Sequence of chain 1.B:
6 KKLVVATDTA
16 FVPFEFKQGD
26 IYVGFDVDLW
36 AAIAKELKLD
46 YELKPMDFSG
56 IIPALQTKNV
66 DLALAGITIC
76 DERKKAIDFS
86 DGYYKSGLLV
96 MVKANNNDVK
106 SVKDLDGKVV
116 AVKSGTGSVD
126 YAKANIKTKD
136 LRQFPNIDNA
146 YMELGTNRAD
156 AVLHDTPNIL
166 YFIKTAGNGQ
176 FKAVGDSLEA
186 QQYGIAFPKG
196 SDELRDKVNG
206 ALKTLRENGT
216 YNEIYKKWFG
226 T

Binding-site contacts:
Ligand atom CB contacts residue ASP160 of chain 1.B at 4.3 Å.
Ligand atom NE2 contacts residue ALA70 of chain 1.B at 2.6 Å (h-bond).
Ligand atom N contacts residue THR73 of chain 1.B at 3.3 Å (h-bond).
Ligand atom CD contacts residue PHE53 of chain 1.B at 4.1 Å (hydrophobic).
Ligand atom CB contacts residue PHE53 of chain 1.B at 3.6 Å (hydrophobic).
Ligand atom NE2 contacts residue PHE16 of chain 1.B at 3.5 Å.
Ligand atom CB contacts residue GLY71 of chain 1.B at 3.6 Å.
Ligand atom CA contacts residue ASP160 of chain 1.B at 3.7 Å.
Ligand atom C contacts residue THR73 of chain 1.B at 3.7 Å.
Ligand atom OE1 contacts residue PHE16 of chain 1.B at 3.6 Å.
Ligand atom O contacts residue ILE72 of chain 1.B at 3.8 Å.
Ligand atom NE2 contacts residue ASP13 of chain 1.B at 3.8 Å.
Ligand atom N contacts residue GLY71 of chain 1.B at 3.2 Å (h-bond).
Ligand atom CG contacts residue ASP160 of chain 1.B at 3.8 Å.
Ligand atom CD contacts residue ALA70 of chain 1.B at 3.8 Å (hydrophobic).
Ligand atom CG contacts residue GLY71 of chain 1.B at 4.2 Å.
Ligand atom O contacts residue ARG78 of chain 1.B at 2.7 Å (salt-bridge).
Ligand atom OE1 contacts residue THR121 of chain 1.B at 4.3 Å.
Ligand atom NE2 contacts residue PHE53 of chain 1.B at 3.9 Å.
Ligand atom CA contacts residue THR73 of chain 1.B at 4.1 Å.
Ligand atom CD contacts residue PHE16 of chain 1.B at 3.5 Å (hydrophobic).
Ligand atom NE2 contacts residue GLY71 of chain 1.B at 4.0 Å.
Ligand atom CA contacts residue GLY122 of chain 1.B at 4.4 Å.
Ligand atom OE1 contacts residue ASP13 of chain 1.B at 3.0 Å (salt-bridge).
Ligand atom CG contacts residue THR121 of chain 1.B at 4.3 Å.
Ligand atom O contacts residue PHE53 of chain 1.B at 3.3 Å.
Ligand atom C contacts residue GLY71 of chain 1.B at 4.2 Å.
Ligand atom N contacts residue TYR188 of chain 1.B at 3.9 Å.
Ligand atom C contacts residue ARG78 of chain 1.B at 3.5 Å.
Ligand atom O contacts residue GLY71 of chain 1.B at 3.8 Å.
Ligand atom N contacts residue ASP160 of chain 1.B at 2.6 Å (salt-bridge).
Ligand atom CG contacts residue PHE16 of chain 1.B at 3.5 Å (hydrophobic).
Ligand atom OE1 contacts residue PHE53 of chain 1.B at 4.0 Å.
Ligand atom O contacts residue THR73 of chain 1.B at 3.1 Å (h-bond).
Ligand atom OE1 contacts residue LYS118 of chain 1.B at 2.6 Å (salt-bridge).
Ligand atom CD contacts residue LYS118 of chain 1.B at 3.7 Å.
Ligand atom CA contacts residue GLY71 of chain 1.B at 3.8 Å.
Ligand atom C contacts residue PHE53 of chain 1.B at 4.0 Å (hydrophobic).
Ligand atom CD contacts residue ASP13 of chain 1.B at 3.8 Å.
Ligand atom C contacts residue GLY122 of chain 1.B at 3.9 Å.

The protein below binds the small molecule below.
Small molecule (SMILES): NC(=O)CC[C@H](N)C(=O)O